This small molecule binds to this protein.
Small molecule (SMILES): C[C@]1(O)[C@@H](CCO)C(=O)N[C@]1(C=O)[C@@H](O)[C@@H]1C=CCCC1

Sequence of chain 1.H:
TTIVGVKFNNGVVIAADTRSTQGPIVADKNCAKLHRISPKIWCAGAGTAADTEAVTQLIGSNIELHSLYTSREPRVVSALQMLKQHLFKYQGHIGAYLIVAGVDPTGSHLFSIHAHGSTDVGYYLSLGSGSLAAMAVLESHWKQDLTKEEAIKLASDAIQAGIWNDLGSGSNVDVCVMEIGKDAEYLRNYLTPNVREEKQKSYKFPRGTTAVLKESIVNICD

Binding-site contacts:
Ligand atom O20 contacts residue GLY47 of chain 1.H at 3.6 Å.
Ligand atom C14 contacts residue ALA46 of chain 1.H at 3.8 Å (hydrophobic).
Ligand atom C9 contacts residue THR1 of chain 1.H at 3.7 Å.
Ligand atom C12 contacts residue THR52 of chain 1.H at 3.8 Å.
Ligand atom C12 contacts residue ALA49 of chain 1.H at 3.7 Å (hydrophobic).
Ligand atom C13 contacts residue THR52 of chain 1.H at 3.8 Å.
Ligand atom C14 contacts residue THR1 of chain 1.H at 3.5 Å.
Ligand atom C6 contacts residue THR21 of chain 1.H at 3.1 Å.
Ligand atom C19 contacts residue GLY47 of chain 1.H at 3.7 Å.
Ligand atom C6 contacts residue GLY168 of chain 1.H at 3.2 Å.
Ligand atom O5 contacts residue THR1 of chain 1.H at 2.5 Å (h-bond).
Ligand atom N18 contacts residue GLY47 of chain 1.H at 3.0 Å (h-bond).
Ligand atom C3 contacts residue THR21 of chain 1.H at 3.3 Å.
Ligand atom O21 contacts residue TYR33 of chain 1.Z at 2.9 Å (h-bond).
Ligand atom C1 contacts residue TYR33 of chain 1.Z at 3.8 Å (hydrophobic).
Ligand atom C13 contacts residue ALA49 of chain 1.H at 3.6 Å (hydrophobic).
Ligand atom C9 contacts residue GLY47 of chain 1.H at 3.6 Å.
Ligand atom C8 contacts residue THR1 of chain 1.H at 3.0 Å.
Ligand atom C14 contacts residue GLY45 of chain 1.H at 3.6 Å.
Ligand atom C6 contacts residue ARG19 of chain 1.H at 3.8 Å.
Ligand atom O5 contacts residue SER129 of chain 1.H at 3.6 Å (h-bond).
Ligand atom O15 contacts residue THR21 of chain 1.H at 3.2 Å (h-bond).
Ligand atom C7 contacts residue THR1 of chain 1.H at 2.5 Å.
Ligand atom C4 contacts residue THR1 of chain 1.H at 3.3 Å.
Ligand atom C11 contacts residue ALA49 of chain 1.H at 3.4 Å (hydrophobic).
Ligand atom O15 contacts residue SER20 of chain 1.H at 3.4 Å.
Ligand atom C8 contacts residue ARG19 of chain 1.H at 3.9 Å.
Ligand atom C2 contacts residue THR21 of chain 1.H at 3.8 Å.
Ligand atom C16 contacts residue THR1 of chain 1.H at 1.5 Å.
Ligand atom O17 contacts residue GLY47 of chain 1.H at 2.8 Å (h-bond).
Ligand atom O5 contacts residue GLY168 of chain 1.H at 3.7 Å.
Ligand atom C13 contacts residue GLY45 of chain 1.H at 3.5 Å.
Ligand atom O17 contacts residue THR1 of chain 1.H at 2.3 Å (h-bond).
Ligand atom C14 contacts residue GLY47 of chain 1.H at 3.5 Å.
Ligand atom C4 contacts residue THR21 of chain 1.H at 3.9 Å.
Ligand atom C10 contacts residue ALA49 of chain 1.H at 3.7 Å (hydrophobic).
Ligand atom N18 contacts residue THR1 of chain 1.H at 3.7 Å.
Ligand atom C10 contacts residue SER20 of chain 1.H at 3.6 Å.
Ligand atom C13 contacts residue GLY47 of chain 1.H at 3.7 Å.
Ligand atom O17 contacts residue ALA46 of chain 1.H at 3.5 Å.

Sequence of chain 1.Z:
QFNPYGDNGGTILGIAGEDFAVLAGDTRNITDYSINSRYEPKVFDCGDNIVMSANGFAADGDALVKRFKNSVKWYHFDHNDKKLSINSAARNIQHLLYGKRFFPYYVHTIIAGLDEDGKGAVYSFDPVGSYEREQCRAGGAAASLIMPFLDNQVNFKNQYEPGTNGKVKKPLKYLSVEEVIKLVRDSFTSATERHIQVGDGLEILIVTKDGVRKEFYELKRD